Sequence of chain 1.D:
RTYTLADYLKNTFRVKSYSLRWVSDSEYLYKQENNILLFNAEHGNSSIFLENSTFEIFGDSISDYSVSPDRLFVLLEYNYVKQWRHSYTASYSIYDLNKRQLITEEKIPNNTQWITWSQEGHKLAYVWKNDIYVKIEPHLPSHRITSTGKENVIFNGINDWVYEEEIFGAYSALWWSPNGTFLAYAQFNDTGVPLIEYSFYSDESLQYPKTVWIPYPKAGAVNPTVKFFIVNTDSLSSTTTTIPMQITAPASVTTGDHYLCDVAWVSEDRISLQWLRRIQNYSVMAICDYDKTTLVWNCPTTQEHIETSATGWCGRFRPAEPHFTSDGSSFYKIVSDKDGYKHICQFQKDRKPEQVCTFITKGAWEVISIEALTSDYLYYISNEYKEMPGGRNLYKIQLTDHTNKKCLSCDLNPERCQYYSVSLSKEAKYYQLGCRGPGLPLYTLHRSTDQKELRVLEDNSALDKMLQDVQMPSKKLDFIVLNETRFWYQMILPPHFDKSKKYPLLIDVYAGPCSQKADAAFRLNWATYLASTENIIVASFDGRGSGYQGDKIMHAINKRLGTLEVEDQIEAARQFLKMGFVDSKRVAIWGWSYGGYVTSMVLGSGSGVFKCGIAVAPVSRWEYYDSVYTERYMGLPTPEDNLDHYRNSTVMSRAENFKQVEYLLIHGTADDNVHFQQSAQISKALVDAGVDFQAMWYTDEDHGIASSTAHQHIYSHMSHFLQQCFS

Binding-site contacts:
Ligand atom C2 contacts residue ASN47 of chain 1.D at 2.9 Å.
Ligand atom C7 contacts residue ASN47 of chain 1.D at 3.4 Å.
Ligand atom O7 contacts residue ASN47 of chain 1.D at 4.1 Å.
Ligand atom C1 contacts residue ASN47 of chain 1.D at 1.4 Å.
Ligand atom C3 contacts residue ASN47 of chain 1.D at 3.9 Å.
Ligand atom C4 contacts residue ASN47 of chain 1.D at 4.3 Å.
Ligand atom O7 contacts residue HIS45 of chain 1.D at 4.0 Å.
Ligand atom C5 contacts residue ASN47 of chain 1.D at 3.4 Å.
Ligand atom N2 contacts residue ASN47 of chain 1.D at 3.0 Å (h-bond).
Ligand atom O5 contacts residue ASN42 of chain 1.D at 4.3 Å.
Ligand atom O5 contacts residue ASN47 of chain 1.D at 2.3 Å (h-bond).
Ligand atom C8 contacts residue ASN47 of chain 1.D at 3.8 Å.

This protein binds this small molecule.
Small molecule (SMILES): CC(=O)N[C@@H]1[C@@H](O)[C@H](O)[C@@H](CO)O[C@H]1O